A small-molecule ligand and the protein it binds are described below.
Small molecule (SMILES): CC(=O)[C@H]1CC[C@H]2[C@@H]3CCC4=CC(=O)CC[C@]4(C)[C@H]3CC[C@]12C

Binding-site contacts:
Ligand atom C8 contacts residue MET98 of chain 1.A at 3.9 Å (hydrophobic).
Ligand atom C18 contacts residue MET98 of chain 1.A at 3.8 Å (hydrophobic).
Ligand atom C20 contacts residue PHE232 of chain 1.A at 3.9 Å (hydrophobic).
Ligand atom O20 contacts residue CYS233 of chain 1.A at 3.2 Å.
Ligand atom C16 contacts residue MET136 of chain 1.A at 3.6 Å (hydrophobic).
Ligand atom O3 contacts residue ARG108 of chain 1.A at 2.9 Å (salt-bridge).
Ligand atom C7 contacts residue MET98 of chain 1.A at 3.8 Å (hydrophobic).
Ligand atom C21 contacts residue ASN61 of chain 1.A at 3.3 Å.
Ligand atom C18 contacts residue ASN61 of chain 1.A at 3.9 Å.
Ligand atom C15 contacts residue MET98 of chain 1.A at 4.0 Å (hydrophobic).
Ligand atom C11 contacts residue ASN61 of chain 1.A at 3.8 Å.
Ligand atom C15 contacts residue MET136 of chain 1.A at 4.0 Å (hydrophobic).
Ligand atom C6 contacts residue MET98 of chain 1.A at 3.9 Å (hydrophobic).
Ligand atom C19 contacts residue SER101 of chain 1.A at 3.6 Å.
Ligand atom C19 contacts residue TRP97 of chain 1.A at 4.0 Å (hydrophobic).
Ligand atom C7 contacts residue MET143 of chain 1.A at 3.9 Å (hydrophobic).
Ligand atom C18 contacts residue CYS233 of chain 1.A at 3.7 Å (hydrophobic).
Ligand atom C4 contacts residue LEU105 of chain 1.A at 4.0 Å (hydrophobic).
Ligand atom O3 contacts residue SER101 of chain 1.A at 4.0 Å.
Ligand atom C12 contacts residue LEU60 of chain 1.A at 3.7 Å (hydrophobic).
Ligand atom O20 contacts residue PHE232 of chain 1.A at 3.3 Å.
Ligand atom C6 contacts residue MET143 of chain 1.A at 3.8 Å (hydrophobic).
Ligand atom C4 contacts residue SER101 of chain 1.A at 3.7 Å.
Ligand atom C3 contacts residue PHE120 of chain 1.A at 3.7 Å (hydrophobic).
Ligand atom C17 contacts residue MET136 of chain 1.A at 3.8 Å (hydrophobic).
Ligand atom C2 contacts residue GLN67 of chain 1.A at 3.3 Å.
Ligand atom C1 contacts residue LEU60 of chain 1.A at 3.5 Å (hydrophobic).
Ligand atom C1 contacts residue ALA64 of chain 1.A at 3.9 Å (hydrophobic).
Ligand atom C19 contacts residue ALA64 of chain 1.A at 3.6 Å (hydrophobic).
Ligand atom O3 contacts residue GLN67 of chain 1.A at 3.1 Å (h-bond).
Ligand atom C4 contacts residue PHE120 of chain 1.A at 3.9 Å (hydrophobic).
Ligand atom O3 contacts residue PHE120 of chain 1.A at 3.8 Å.
Ligand atom O20 contacts residue THR236 of chain 1.A at 3.8 Å.
Ligand atom C12 contacts residue ASN61 of chain 1.A at 3.3 Å.
Ligand atom C3 contacts residue GLN67 of chain 1.A at 3.5 Å.
Ligand atom O3 contacts residue LEU105 of chain 1.A at 3.9 Å.
Ligand atom C2 contacts residue LEU63 of chain 1.A at 4.0 Å (hydrophobic).
Ligand atom C16 contacts residue PHE232 of chain 1.A at 3.4 Å (hydrophobic).
Ligand atom C11 contacts residue LEU60 of chain 1.A at 3.8 Å (hydrophobic).
Ligand atom C5 contacts residue SER101 of chain 1.A at 3.9 Å.

Sequence of chain 1.A:
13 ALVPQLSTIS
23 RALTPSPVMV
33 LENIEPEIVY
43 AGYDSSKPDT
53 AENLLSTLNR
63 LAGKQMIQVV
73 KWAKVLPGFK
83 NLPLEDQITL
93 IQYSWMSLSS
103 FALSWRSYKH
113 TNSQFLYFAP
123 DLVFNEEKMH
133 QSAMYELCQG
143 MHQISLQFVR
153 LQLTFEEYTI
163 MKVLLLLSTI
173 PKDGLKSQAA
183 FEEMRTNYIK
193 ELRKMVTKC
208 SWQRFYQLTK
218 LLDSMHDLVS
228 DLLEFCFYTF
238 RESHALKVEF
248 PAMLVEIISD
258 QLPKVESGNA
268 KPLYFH